Sequence of chain 51.E:
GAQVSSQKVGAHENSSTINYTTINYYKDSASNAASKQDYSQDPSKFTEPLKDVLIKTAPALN

Binding-site contacts:
Ligand atom CG1 contacts residue GLN3 of chain 51.E at 3.3 Å.
Ligand atom CB contacts residue ALA2 of chain 51.E at 3.3 Å (hydrophobic).
Ligand atom C contacts residue GLN3 of chain 51.E at 3.9 Å.
Ligand atom C contacts residue VAL4 of chain 51.E at 4.0 Å (hydrophobic).
Ligand atom CG2 contacts residue GLN3 of chain 51.E at 3.5 Å.
Ligand atom CB contacts residue VAL4 of chain 51.E at 4.0 Å (hydrophobic).
Ligand atom CG2 contacts residue VAL4 of chain 51.E at 3.4 Å (hydrophobic).
Ligand atom OE2 contacts residue VAL4 of chain 51.E at 3.7 Å.
Ligand atom CB contacts residue VAL4 of chain 51.E at 4.4 Å (hydrophobic).
Ligand atom OE1 contacts residue VAL4 of chain 51.E at 3.6 Å.
Ligand atom CA contacts residue VAL4 of chain 51.E at 3.3 Å (hydrophobic).
Ligand atom CB contacts residue GLN3 of chain 51.E at 3.7 Å.
Ligand atom OG contacts residue GLN3 of chain 51.E at 3.3 Å (h-bond).
Ligand atom C contacts residue VAL4 of chain 51.E at 3.5 Å (hydrophobic).
Ligand atom CB contacts residue ALA2 of chain 51.E at 4.4 Å (hydrophobic).
Ligand atom OE1 contacts residue ASN25 of chain 51.E at 4.2 Å.
Ligand atom CB contacts residue GLN3 of chain 51.E at 4.0 Å.
Ligand atom CG2 contacts residue ALA2 of chain 51.E at 4.0 Å (hydrophobic).
Ligand atom O contacts residue ALA2 of chain 51.E at 4.0 Å.
Ligand atom CA contacts residue GLN3 of chain 51.E at 4.5 Å.
Ligand atom CG1 contacts residue ALA2 of chain 51.E at 4.5 Å (hydrophobic).
Ligand atom C contacts residue ALA2 of chain 51.E at 3.5 Å (hydrophobic).
Ligand atom CA contacts residue ALA2 of chain 51.E at 3.9 Å (hydrophobic).
Ligand atom C contacts residue ALA2 of chain 51.E at 4.0 Å (hydrophobic).
Ligand atom CA contacts residue ALA2 of chain 51.E at 3.3 Å (hydrophobic).
Ligand atom O contacts residue GLN3 of chain 51.E at 2.9 Å (h-bond).
Ligand atom CA contacts residue VAL4 of chain 51.E at 4.1 Å (hydrophobic).
Ligand atom N contacts residue GLN3 of chain 51.E at 4.5 Å.
Ligand atom N contacts residue ALA2 of chain 51.E at 2.8 Å (h-bond).
Ligand atom O contacts residue VAL4 of chain 51.E at 3.2 Å (h-bond).
Ligand atom CG contacts residue VAL4 of chain 51.E at 4.4 Å (hydrophobic).
Ligand atom O contacts residue VAL4 of chain 51.E at 4.4 Å.
Ligand atom N contacts residue VAL4 of chain 51.E at 4.3 Å.
Ligand atom CD contacts residue VAL4 of chain 51.E at 3.6 Å (hydrophobic).
Ligand atom N contacts residue VAL4 of chain 51.E at 3.1 Å (h-bond).
Ligand atom CG2 contacts residue SER5 of chain 51.E at 3.4 Å.

A protein and the small-molecule ligand that binds it are described below.
Small molecule (SMILES): CC[C@H](C)[C@H](N)C(=O)N[C@@H](CO)C(=O)N[C@@H](CCC(=O)O)C(=O)N[C@H](C=O)C(C)C